Sequence of chain 1.C:
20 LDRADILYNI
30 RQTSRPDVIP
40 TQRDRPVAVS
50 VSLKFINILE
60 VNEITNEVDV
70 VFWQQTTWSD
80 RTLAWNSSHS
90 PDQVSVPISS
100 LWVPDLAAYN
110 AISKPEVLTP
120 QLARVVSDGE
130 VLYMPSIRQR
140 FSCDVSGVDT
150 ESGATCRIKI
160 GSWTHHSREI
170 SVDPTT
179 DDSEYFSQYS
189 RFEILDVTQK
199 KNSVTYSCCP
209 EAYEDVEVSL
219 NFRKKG

A small-molecule ligand and the protein it binds are described below.
Small molecule (SMILES): CC(=O)N[C@@H]1[C@@H](O)[C@H](O)[C@@H](CO)O[C@H]1O

Binding-site contacts:
Ligand atom C5 contacts residue ASN85 of chain 1.C at 3.7 Å.
Ligand atom C2 contacts residue ASN85 of chain 1.C at 2.6 Å.
Ligand atom C4 contacts residue ASN85 of chain 1.C at 4.3 Å.
Ligand atom O5 contacts residue SER87 of chain 1.C at 3.2 Å (h-bond).
Ligand atom C1 contacts residue SER87 of chain 1.C at 3.6 Å.
Ligand atom C3 contacts residue ASN85 of chain 1.C at 3.9 Å.
Ligand atom C1 contacts residue ASN85 of chain 1.C at 1.5 Å.
Ligand atom O6 contacts residue SER87 of chain 1.C at 4.5 Å.
Ligand atom N2 contacts residue ASN85 of chain 1.C at 3.1 Å (h-bond).
Ligand atom O7 contacts residue ASN85 of chain 1.C at 4.1 Å.
Ligand atom O5 contacts residue ASN85 of chain 1.C at 2.4 Å (h-bond).
Ligand atom C6 contacts residue SER87 of chain 1.C at 3.5 Å.
Ligand atom C7 contacts residue ASN85 of chain 1.C at 3.8 Å.
Ligand atom C5 contacts residue SER87 of chain 1.C at 3.2 Å.